Sequence of chain 1.A:
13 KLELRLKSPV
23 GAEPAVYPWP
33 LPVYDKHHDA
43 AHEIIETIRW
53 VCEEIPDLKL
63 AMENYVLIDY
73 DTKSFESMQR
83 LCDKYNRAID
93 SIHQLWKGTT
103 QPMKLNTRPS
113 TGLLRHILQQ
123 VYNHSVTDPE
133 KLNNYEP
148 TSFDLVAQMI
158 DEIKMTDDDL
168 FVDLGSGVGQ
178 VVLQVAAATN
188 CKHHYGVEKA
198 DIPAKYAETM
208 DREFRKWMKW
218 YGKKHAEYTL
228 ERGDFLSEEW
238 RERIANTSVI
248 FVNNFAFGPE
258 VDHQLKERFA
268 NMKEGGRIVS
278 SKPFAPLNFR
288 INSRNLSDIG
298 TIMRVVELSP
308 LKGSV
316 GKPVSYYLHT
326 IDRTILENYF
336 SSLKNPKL

Binding-site contacts:
Ligand atom CAO contacts residue SER173 of chain 1.A at 3.1 Å.
Ligand atom CAP contacts residue GLY174 of chain 1.A at 3.6 Å.
Ligand atom CAP contacts residue GLY172 of chain 1.A at 3.6 Å.
Ligand atom CBK contacts residue GLY172 of chain 1.A at 3.4 Å.
Ligand atom OAX contacts residue GLY172 of chain 1.A at 3.2 Å.
Ligand atom C2 contacts residue LYS196 of chain 1.A at 3.2 Å.
Ligand atom C2 contacts residue GLY230 of chain 1.A at 3.1 Å.
Ligand atom N7 contacts residue PHE232 of chain 1.A at 3.7 Å.
Ligand atom CBA contacts residue ASP170 of chain 1.A at 3.6 Å.
Ligand atom CBA contacts residue VAL178 of chain 1.A at 3.5 Å (hydrophobic).
Ligand atom N9 contacts residue GLY172 of chain 1.A at 3.5 Å.
Ligand atom CAK contacts residue ASP170 of chain 1.A at 3.6 Å.
Ligand atom CBL contacts residue GLU195 of chain 1.A at 3.4 Å.
Ligand atom N6 contacts residue ASP231 of chain 1.A at 2.8 Å (salt-bridge).
Ligand atom C4 contacts residue GLY172 of chain 1.A at 3.5 Å.
Ligand atom C6 contacts residue PHE232 of chain 1.A at 3.2 Å (hydrophobic).
Ligand atom CBL contacts residue GLY172 of chain 1.A at 3.4 Å.
Ligand atom CAK contacts residue PHE248 of chain 1.A at 3.6 Å (hydrophobic).
Ligand atom CAB contacts residue ASN250 of chain 1.A at 3.4 Å.
Ligand atom C5 contacts residue PHE232 of chain 1.A at 3.3 Å (hydrophobic).
Ligand atom N6 contacts residue PHE232 of chain 1.A at 3.4 Å.
Ligand atom N1 contacts residue GLY230 of chain 1.A at 3.5 Å (h-bond).
Ligand atom N3 contacts residue LYS196 of chain 1.A at 3.2 Å (salt-bridge).
Ligand atom CBI contacts residue GLU195 of chain 1.A at 3.6 Å.
Ligand atom CAC contacts residue ASN250 of chain 1.A at 3.4 Å.
Ligand atom NAV contacts residue ASP170 of chain 1.A at 2.8 Å (salt-bridge).
Ligand atom NBM contacts residue GLY172 of chain 1.A at 3.5 Å (h-bond).
Ligand atom C5 contacts residue LYS196 of chain 1.A at 3.5 Å.
Ligand atom N1 contacts residue ASP231 of chain 1.A at 3.3 Å.
Ligand atom OAH contacts residue GLU195 of chain 1.A at 2.2 Å (salt-bridge).
Ligand atom CBJ contacts residue GLU195 of chain 1.A at 3.2 Å.
Ligand atom CAA contacts residue ASN250 of chain 1.A at 3.1 Å.
Ligand atom N3 contacts residue VAL194 of chain 1.A at 3.3 Å (h-bond).
Ligand atom C2 contacts residue VAL194 of chain 1.A at 3.4 Å (hydrophobic).
Ligand atom OAG contacts residue GLU195 of chain 1.A at 2.7 Å (salt-bridge).
Ligand atom C4 contacts residue LYS196 of chain 1.A at 3.4 Å.
Ligand atom CBF contacts residue ASN250 of chain 1.A at 3.6 Å.
Ligand atom N3 contacts residue GLY172 of chain 1.A at 3.4 Å.
Ligand atom N1 contacts residue PHE232 of chain 1.A at 3.1 Å (h-bond).
Ligand atom NAV contacts residue VAL178 of chain 1.A at 3.6 Å.

A protein and the small-molecule ligand that binds it are described below.
Small molecule (SMILES): CC(C)N(C[C@H]1O[C@@H](n2cnc3c(N)ncnc32)[C@H](O)[C@@H]1O)C1CC(CCc2nc3cc(C(C)(C)C)ccc3[nH]2)C1